This small molecule binds to this protein.
Small molecule (SMILES): N[C@@H](CCC(=O)O)C(=O)O

Sequence of chain 1.A:
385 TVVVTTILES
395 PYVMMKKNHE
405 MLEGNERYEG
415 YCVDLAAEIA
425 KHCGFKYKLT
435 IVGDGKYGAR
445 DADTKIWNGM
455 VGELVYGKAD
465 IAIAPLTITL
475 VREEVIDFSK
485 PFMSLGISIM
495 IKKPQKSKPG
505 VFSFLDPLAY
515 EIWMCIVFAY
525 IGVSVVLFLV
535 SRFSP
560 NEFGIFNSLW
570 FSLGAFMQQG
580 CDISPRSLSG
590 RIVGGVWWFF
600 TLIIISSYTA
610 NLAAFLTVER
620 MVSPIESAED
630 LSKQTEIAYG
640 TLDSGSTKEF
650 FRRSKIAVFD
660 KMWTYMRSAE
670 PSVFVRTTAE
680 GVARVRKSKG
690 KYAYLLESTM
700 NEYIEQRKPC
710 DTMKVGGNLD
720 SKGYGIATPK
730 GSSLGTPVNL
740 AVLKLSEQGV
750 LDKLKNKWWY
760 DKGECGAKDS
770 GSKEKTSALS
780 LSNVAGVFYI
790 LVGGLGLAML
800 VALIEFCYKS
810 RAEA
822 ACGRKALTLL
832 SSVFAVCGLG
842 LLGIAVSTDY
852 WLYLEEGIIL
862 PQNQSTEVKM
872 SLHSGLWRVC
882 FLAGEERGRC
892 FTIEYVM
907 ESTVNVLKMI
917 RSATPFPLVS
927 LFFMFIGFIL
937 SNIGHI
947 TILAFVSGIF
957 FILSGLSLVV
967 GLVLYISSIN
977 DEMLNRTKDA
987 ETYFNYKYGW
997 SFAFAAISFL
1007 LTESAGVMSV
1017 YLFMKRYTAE

Binding-site contacts:
Ligand atom CB contacts residue GLU696 of chain 1.A at 4.0 Å.
Ligand atom CD contacts residue GLU696 of chain 1.A at 3.3 Å.
Ligand atom CA contacts residue TYR441 of chain 1.A at 3.9 Å (hydrophobic).
Ligand atom OE2 contacts residue GLY644 of chain 1.A at 3.7 Å.
Ligand atom C contacts residue THR471 of chain 1.A at 3.1 Å.
Ligand atom O contacts residue GLU696 of chain 1.A at 3.9 Å.
Ligand atom OXT contacts residue LEU470 of chain 1.A at 3.4 Å.
Ligand atom CD contacts residue THR646 of chain 1.A at 3.2 Å.
Ligand atom OE1 contacts residue LEU641 of chain 1.A at 4.1 Å.
Ligand atom N contacts residue TYR723 of chain 1.A at 3.3 Å (h-bond).
Ligand atom CG contacts residue SER645 of chain 1.A at 3.8 Å.
Ligand atom O contacts residue SER645 of chain 1.A at 3.0 Å (h-bond).
Ligand atom CA contacts residue THR471 of chain 1.A at 3.3 Å.
Ligand atom CG contacts residue TYR441 of chain 1.A at 3.7 Å (hydrophobic).
Ligand atom OE2 contacts residue THR646 of chain 1.A at 2.6 Å (h-bond).
Ligand atom C contacts residue SER645 of chain 1.A at 4.0 Å.
Ligand atom OE1 contacts residue THR646 of chain 1.A at 3.2 Å (h-bond).
Ligand atom CA contacts residue PRO469 of chain 1.A at 3.9 Å (hydrophobic).
Ligand atom OXT contacts residue THR471 of chain 1.A at 3.3 Å (h-bond).
Ligand atom CD contacts residue LEU641 of chain 1.A at 3.9 Å (hydrophobic).
Ligand atom OE1 contacts residue GLU696 of chain 1.A at 3.1 Å (salt-bridge).
Ligand atom N contacts residue TYR441 of chain 1.A at 3.6 Å.
Ligand atom CB contacts residue MET699 of chain 1.A at 4.0 Å (hydrophobic).
Ligand atom OXT contacts residue PRO469 of chain 1.A at 3.4 Å (h-bond).
Ligand atom CA contacts residue GLU696 of chain 1.A at 3.3 Å.
Ligand atom OE2 contacts residue SER645 of chain 1.A at 2.8 Å (h-bond).
Ligand atom C contacts residue TYR441 of chain 1.A at 3.7 Å (hydrophobic).
Ligand atom CG contacts residue LEU641 of chain 1.A at 3.6 Å (hydrophobic).
Ligand atom N contacts residue MET699 of chain 1.A at 3.5 Å.
Ligand atom CD contacts residue SER645 of chain 1.A at 3.5 Å.
Ligand atom N contacts residue PRO469 of chain 1.A at 2.8 Å (h-bond).
Ligand atom CG contacts residue GLY644 of chain 1.A at 4.0 Å.
Ligand atom OXT contacts residue TYR441 of chain 1.A at 3.1 Å.
Ligand atom C contacts residue GLU696 of chain 1.A at 4.0 Å.
Ligand atom N contacts residue THR471 of chain 1.A at 3.8 Å.
Ligand atom OE2 contacts residue GLU696 of chain 1.A at 3.5 Å (salt-bridge).
Ligand atom CB contacts residue TYR441 of chain 1.A at 3.5 Å (hydrophobic).
Ligand atom O contacts residue THR471 of chain 1.A at 3.0 Å (h-bond).
Ligand atom N contacts residue GLU696 of chain 1.A at 3.3 Å (salt-bridge).
Ligand atom C contacts residue PRO469 of chain 1.A at 3.9 Å (hydrophobic).